Sequence of chain 2.C:
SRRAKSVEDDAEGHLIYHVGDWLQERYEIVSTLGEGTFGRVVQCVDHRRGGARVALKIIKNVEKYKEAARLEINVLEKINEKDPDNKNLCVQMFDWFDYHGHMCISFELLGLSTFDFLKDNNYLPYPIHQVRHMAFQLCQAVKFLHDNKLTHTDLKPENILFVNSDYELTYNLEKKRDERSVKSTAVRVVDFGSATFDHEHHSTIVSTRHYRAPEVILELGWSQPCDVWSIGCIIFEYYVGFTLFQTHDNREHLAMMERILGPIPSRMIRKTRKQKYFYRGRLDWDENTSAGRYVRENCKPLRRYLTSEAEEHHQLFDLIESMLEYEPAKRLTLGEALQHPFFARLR

Binding-site contacts:
Ligand atom NAN contacts residue VAL198 of chain 2.C at 3.9 Å.
Ligand atom OAQ contacts residue LYS65 of chain 2.C at 3.5 Å.
Ligand atom CAM contacts residue LYS65 of chain 2.C at 3.6 Å.
Ligand atom CAM contacts residue VAL198 of chain 2.C at 3.9 Å (hydrophobic).
Ligand atom CAI contacts residue VAL49 of chain 2.C at 3.8 Å (hydrophobic).
Ligand atom NAG contacts residue GLU116 of chain 2.C at 3.9 Å.
Ligand atom CAC contacts residue LEU169 of chain 2.C at 3.8 Å (hydrophobic).
Ligand atom CAH contacts residue LEU117 of chain 2.C at 3.8 Å (hydrophobic).
Ligand atom NAR contacts residue PHE46 of chain 2.C at 3.5 Å.
Ligand atom CAV contacts residue GLY44 of chain 2.C at 3.6 Å.
Ligand atom CAD contacts residue PHE115 of chain 2.C at 3.9 Å (hydrophobic).
Ligand atom NAN contacts residue LYS65 of chain 2.C at 3.3 Å (salt-bridge).
Ligand atom NAG contacts residue LEU117 of chain 2.C at 3.9 Å.
Ligand atom CAO contacts residue VAL198 of chain 2.C at 3.9 Å (hydrophobic).
Ligand atom CAS contacts residue ASN167 of chain 2.C at 3.5 Å.
Ligand atom CAW contacts residue GLY44 of chain 2.C at 3.6 Å.
Ligand atom OAQ contacts residue PHE115 of chain 2.C at 3.7 Å.
Ligand atom OAQ contacts residue ASP199 of chain 2.C at 3.4 Å (salt-bridge).
Ligand atom NAG contacts residue ALA63 of chain 2.C at 3.7 Å.
Ligand atom CAL contacts residue VAL198 of chain 2.C at 3.9 Å (hydrophobic).
Ligand atom NAN contacts residue ASP199 of chain 2.C at 3.5 Å.
Ligand atom CAI contacts residue LEU169 of chain 2.C at 3.7 Å (hydrophobic).
Ligand atom NAR contacts residue ASP199 of chain 2.C at 3.5 Å (salt-bridge).
Ligand atom SAU contacts residue PHE46 of chain 2.C at 3.9 Å.
Ligand atom CAE contacts residue LEU169 of chain 2.C at 3.7 Å (hydrophobic).
Ligand atom NAR contacts residue ASN167 of chain 2.C at 3.7 Å.
Ligand atom NAG contacts residue LEU118 of chain 2.C at 3.0 Å (h-bond).
Ligand atom CAA contacts residue PHE115 of chain 2.C at 3.6 Å (hydrophobic).
Ligand atom CAK contacts residue PHE115 of chain 2.C at 3.6 Å (hydrophobic).
Ligand atom CAE contacts residue ALA63 of chain 2.C at 3.5 Å (hydrophobic).
Ligand atom CAD contacts residue ALA63 of chain 2.C at 3.5 Å (hydrophobic).
Ligand atom CAC contacts residue VAL49 of chain 2.C at 3.8 Å (hydrophobic).
Ligand atom CAF contacts residue LEU169 of chain 2.C at 3.5 Å (hydrophobic).
Ligand atom OAQ contacts residue GLU80 of chain 2.C at 3.7 Å.
Ligand atom CAD contacts residue GLU116 of chain 2.C at 3.3 Å.
Ligand atom CAH contacts residue LEU118 of chain 2.C at 3.5 Å (hydrophobic).
Ligand atom CAT contacts residue PHE46 of chain 2.C at 3.9 Å (hydrophobic).
Ligand atom CAJ contacts residue LEU41 of chain 2.C at 3.6 Å (hydrophobic).
Ligand atom CAM contacts residue ASP199 of chain 2.C at 3.7 Å.
Ligand atom CAV contacts residue GLU43 of chain 2.C at 3.6 Å.

This protein binds this small molecule.
Small molecule (SMILES): O=C1N=C(NCc2cccs2)S/C1=C\c1ccc2ncccc2c1